Binding-site contacts:
Ligand atom C2 contacts residue ASN253 of chain 1.C at 2.5 Å.
Ligand atom C7 contacts residue ASN253 of chain 1.C at 3.2 Å.
Ligand atom C8 contacts residue ASN253 of chain 1.C at 4.4 Å.
Ligand atom C5 contacts residue ASN253 of chain 1.C at 3.8 Å.
Ligand atom O7 contacts residue ASN253 of chain 1.C at 3.1 Å (h-bond).
Ligand atom C1 contacts residue ASN253 of chain 1.C at 1.5 Å.
Ligand atom N2 contacts residue ASN253 of chain 1.C at 2.9 Å (h-bond).
Ligand atom C8 contacts residue GLY251 of chain 1.C at 4.4 Å.
Ligand atom O5 contacts residue ASN253 of chain 1.C at 2.4 Å (h-bond).
Ligand atom C4 contacts residue ASN253 of chain 1.C at 4.3 Å.
Ligand atom C3 contacts residue ASN253 of chain 1.C at 3.8 Å.

Sequence of chain 1.C:
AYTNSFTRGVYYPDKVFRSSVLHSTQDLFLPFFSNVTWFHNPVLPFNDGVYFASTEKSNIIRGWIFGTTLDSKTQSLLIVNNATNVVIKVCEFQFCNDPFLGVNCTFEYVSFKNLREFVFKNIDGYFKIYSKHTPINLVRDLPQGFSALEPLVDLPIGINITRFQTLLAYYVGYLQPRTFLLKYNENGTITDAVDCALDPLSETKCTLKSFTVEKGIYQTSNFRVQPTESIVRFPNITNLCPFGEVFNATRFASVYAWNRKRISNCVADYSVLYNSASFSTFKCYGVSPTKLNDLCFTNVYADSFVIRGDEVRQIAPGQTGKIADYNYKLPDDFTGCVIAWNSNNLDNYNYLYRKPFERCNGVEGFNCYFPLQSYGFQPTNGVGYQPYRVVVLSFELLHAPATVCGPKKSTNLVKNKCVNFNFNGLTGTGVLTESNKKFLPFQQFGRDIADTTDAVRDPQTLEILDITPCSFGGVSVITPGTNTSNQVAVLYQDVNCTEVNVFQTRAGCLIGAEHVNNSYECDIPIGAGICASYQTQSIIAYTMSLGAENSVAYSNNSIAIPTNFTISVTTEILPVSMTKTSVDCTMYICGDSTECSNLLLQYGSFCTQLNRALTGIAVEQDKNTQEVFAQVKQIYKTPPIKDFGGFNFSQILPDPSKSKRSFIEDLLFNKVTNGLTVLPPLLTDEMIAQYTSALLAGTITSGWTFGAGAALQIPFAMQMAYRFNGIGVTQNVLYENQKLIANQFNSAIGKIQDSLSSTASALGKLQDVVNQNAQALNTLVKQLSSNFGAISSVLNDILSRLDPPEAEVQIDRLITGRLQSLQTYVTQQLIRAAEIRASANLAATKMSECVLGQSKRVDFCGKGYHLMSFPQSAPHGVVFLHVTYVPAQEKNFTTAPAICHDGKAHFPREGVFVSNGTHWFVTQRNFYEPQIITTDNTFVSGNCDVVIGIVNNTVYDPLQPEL

This small molecule binds to this protein.
Small molecule (SMILES): CC(=O)N[C@@H]1[C@@H](O)[C@H](O)[C@@H](CO)O[C@H]1O